A small-molecule ligand and the protein it binds are described below.
Small molecule (SMILES): O=c1[nH]c(=O)c2[nH]c(=O)[nH]c2[nH]1

Sequence of chain 2.A:
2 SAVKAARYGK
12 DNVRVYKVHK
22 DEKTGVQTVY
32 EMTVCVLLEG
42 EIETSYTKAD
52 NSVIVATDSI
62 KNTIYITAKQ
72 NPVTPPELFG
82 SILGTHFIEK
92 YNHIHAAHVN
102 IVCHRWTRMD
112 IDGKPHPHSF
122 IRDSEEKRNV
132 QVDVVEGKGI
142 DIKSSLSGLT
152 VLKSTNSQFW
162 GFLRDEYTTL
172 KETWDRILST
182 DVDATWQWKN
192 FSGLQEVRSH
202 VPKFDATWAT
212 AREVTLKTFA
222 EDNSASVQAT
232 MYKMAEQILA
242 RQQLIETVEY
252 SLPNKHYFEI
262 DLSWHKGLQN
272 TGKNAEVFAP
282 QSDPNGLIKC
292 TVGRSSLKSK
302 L

Binding-site contacts:
Ligand atom N3 contacts residue ARG177 of chain 2.A at 2.9 Å (salt-bridge).
Ligand atom O13 contacts residue PHE160 of chain 2.A at 3.9 Å.
Ligand atom O24 contacts residue LEU171 of chain 2.A at 3.5 Å.
Ligand atom N3 contacts residue ASN255 of chain 2.A at 3.3 Å (h-bond).
Ligand atom C6 contacts residue PHE160 of chain 2.A at 3.4 Å (hydrophobic).
Ligand atom C8 contacts residue PHE160 of chain 2.A at 3.7 Å (hydrophobic).
Ligand atom O24 contacts residue ASP59 of chain 4.A at 2.9 Å (salt-bridge).
Ligand atom N9 contacts residue PHE160 of chain 2.A at 3.5 Å.
Ligand atom O13 contacts residue TYR9 of chain 4.A at 3.8 Å.
Ligand atom O11 contacts residue SER227 of chain 2.A at 3.4 Å.
Ligand atom C4 contacts residue PHE160 of chain 2.A at 3.3 Å (hydrophobic).
Ligand atom O24 contacts residue THR58 of chain 4.A at 3.0 Å (h-bond).
Ligand atom N7 contacts residue ALA57 of chain 4.A at 3.7 Å.
Ligand atom C8 contacts residue ASP59 of chain 4.A at 3.9 Å.
Ligand atom O11 contacts residue GLN229 of chain 2.A at 3.8 Å.
Ligand atom O11 contacts residue PHE160 of chain 2.A at 3.8 Å.
Ligand atom C2 contacts residue PHE160 of chain 2.A at 3.6 Å (hydrophobic).
Ligand atom C4 contacts residue ASN255 of chain 2.A at 3.8 Å.
Ligand atom N9 contacts residue THR58 of chain 4.A at 3.9 Å.
Ligand atom O13 contacts residue THR58 of chain 4.A at 3.8 Å.
Ligand atom O13 contacts residue GLN229 of chain 2.A at 2.9 Å (h-bond).
Ligand atom C5 contacts residue THR58 of chain 4.A at 3.9 Å.
Ligand atom C2 contacts residue ASN255 of chain 2.A at 3.9 Å.
Ligand atom O13 contacts residue ILE289 of chain 2.A at 3.9 Å.
Ligand atom N3 contacts residue PHE160 of chain 2.A at 3.6 Å.
Ligand atom C2 contacts residue GLN229 of chain 2.A at 3.9 Å.
Ligand atom C6 contacts residue GLN229 of chain 2.A at 3.7 Å.
Ligand atom O11 contacts residue VAL228 of chain 2.A at 2.8 Å (h-bond).
Ligand atom C5 contacts residue PHE160 of chain 2.A at 3.3 Å (hydrophobic).
Ligand atom N7 contacts residue THR58 of chain 4.A at 2.8 Å (h-bond).
Ligand atom C4 contacts residue ARG177 of chain 2.A at 3.7 Å.
Ligand atom N7 contacts residue PHE160 of chain 2.A at 3.6 Å.
Ligand atom O11 contacts residue ARG177 of chain 2.A at 2.9 Å (salt-bridge).
Ligand atom C8 contacts residue THR58 of chain 4.A at 3.1 Å.
Ligand atom O13 contacts residue ILE55 of chain 4.A at 3.5 Å.
Ligand atom O24 contacts residue ALA57 of chain 4.A at 3.7 Å.
Ligand atom N9 contacts residue ARG177 of chain 2.A at 3.9 Å.
Ligand atom N1 contacts residue PHE160 of chain 2.A at 3.5 Å.
Ligand atom N1 contacts residue GLN229 of chain 2.A at 3.0 Å (h-bond).
Ligand atom C2 contacts residue ARG177 of chain 2.A at 3.5 Å.

Sequence of chain 4.A:
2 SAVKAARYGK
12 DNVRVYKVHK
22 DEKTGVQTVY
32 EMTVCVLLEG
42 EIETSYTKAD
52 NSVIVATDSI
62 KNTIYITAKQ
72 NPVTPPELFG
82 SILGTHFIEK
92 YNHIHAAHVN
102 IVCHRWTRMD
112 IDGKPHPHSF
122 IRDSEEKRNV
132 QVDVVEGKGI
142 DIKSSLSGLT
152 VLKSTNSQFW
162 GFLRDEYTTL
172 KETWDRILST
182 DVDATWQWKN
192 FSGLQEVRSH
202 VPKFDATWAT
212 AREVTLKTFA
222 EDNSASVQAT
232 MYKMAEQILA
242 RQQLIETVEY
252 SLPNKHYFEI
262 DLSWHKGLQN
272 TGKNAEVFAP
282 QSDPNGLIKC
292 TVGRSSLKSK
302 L